Sequence of chain 2.A:
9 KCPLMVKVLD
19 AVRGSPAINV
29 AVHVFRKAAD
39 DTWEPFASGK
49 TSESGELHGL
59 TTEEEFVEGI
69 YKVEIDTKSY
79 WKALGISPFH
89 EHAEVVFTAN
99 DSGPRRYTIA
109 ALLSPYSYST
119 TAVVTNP

Sequence of chain 1.A:
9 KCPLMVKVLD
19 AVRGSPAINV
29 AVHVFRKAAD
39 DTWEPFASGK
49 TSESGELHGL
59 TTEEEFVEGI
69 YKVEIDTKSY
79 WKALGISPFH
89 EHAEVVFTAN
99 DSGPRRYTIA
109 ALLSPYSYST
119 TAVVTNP

Binding-site contacts:
Ligand atom C08 contacts residue ES81 of chain 2.C at 0.8 Å.
Ligand atom C09 contacts residue ES81 of chain 2.C at 0.4 Å.
Ligand atom C02 contacts residue ES81 of chain 2.C at 0.4 Å.
Ligand atom O19 contacts residue LEU110 of chain 2.A at 3.2 Å.
Ligand atom O19 contacts residue SER115 of chain 1.B at 3.3 Å (h-bond).
Ligand atom C07 contacts residue ES81 of chain 2.C at 0.7 Å.
Ligand atom C12 contacts residue ES81 of chain 2.C at 0.5 Å.
Ligand atom N14 contacts residue ES81 of chain 2.C at 1.5 Å (h-bond).
Ligand atom C12 contacts residue LEU17 of chain 1.A at 3.4 Å (hydrophobic).
Ligand atom O18 contacts residue ES81 of chain 2.C at 3.6 Å.
Ligand atom C10 contacts residue ES81 of chain 2.C at 1.1 Å.
Ligand atom C06 contacts residue LEU17 of chain 2.A at 3.6 Å (hydrophobic).
Ligand atom O15 contacts residue ES81 of chain 2.C at 0.9 Å (h-bond).
Ligand atom O19 contacts residue THR118 of chain 1.A at 3.7 Å.
Ligand atom C05 contacts residue LEU17 of chain 2.A at 3.6 Å (hydrophobic).
Ligand atom C06 contacts residue ALA108 of chain 2.A at 3.6 Å (hydrophobic).
Ligand atom C05 contacts residue ES81 of chain 2.C at 0.7 Å.
Ligand atom C11 contacts residue LYS15 of chain 1.A at 3.7 Å.
Ligand atom C06 contacts residue ES81 of chain 2.C at 0.5 Å.
Ligand atom C13 contacts residue ES81 of chain 2.C at 0.7 Å.
Ligand atom C11 contacts residue ES81 of chain 2.C at 1.2 Å.
Ligand atom C16 contacts residue ES81 of chain 2.C at 1.9 Å.
Ligand atom C04 contacts residue ES81 of chain 2.C at 1.4 Å.
Ligand atom C12 contacts residue LYS15 of chain 1.A at 3.7 Å.
Ligand atom O18 contacts residue SER117 of chain 1.A at 3.2 Å (h-bond).
Ligand atom C16 contacts residue SER117 of chain 1.A at 3.1 Å.
Ligand atom C13 contacts residue LEU17 of chain 1.A at 3.6 Å (hydrophobic).
Ligand atom C17 contacts residue SER117 of chain 1.A at 3.0 Å.
Ligand atom C17 contacts residue ES81 of chain 2.C at 3.1 Å.
Ligand atom C05 contacts residue ALA109 of chain 2.A at 3.3 Å (hydrophobic).
Ligand atom O18 contacts residue THR119 of chain 1.A at 3.6 Å.
Ligand atom C05 contacts residue ALA108 of chain 2.A at 3.7 Å (hydrophobic).
Ligand atom O19 contacts residue THR119 of chain 1.A at 3.1 Å.
Ligand atom C01 contacts residue ES81 of chain 2.C at 1.1 Å.
Ligand atom C04 contacts residue LEU17 of chain 2.A at 3.7 Å (hydrophobic).
Ligand atom C17 contacts residue THR119 of chain 1.A at 3.8 Å.
Ligand atom C13 contacts residue ALA108 of chain 1.A at 3.5 Å (hydrophobic).
Ligand atom O19 contacts residue SER117 of chain 1.A at 3.6 Å (h-bond).
Ligand atom O18 contacts residue ALA108 of chain 1.A at 3.5 Å (h-bond).
Ligand atom C03 contacts residue ES81 of chain 2.C at 0.7 Å.

A small-molecule ligand and the protein it binds are described below.
Small molecule (SMILES): O=C(O)CON=C1c2ccccc2-c2ccccc21

Sequence of chain 1.B:
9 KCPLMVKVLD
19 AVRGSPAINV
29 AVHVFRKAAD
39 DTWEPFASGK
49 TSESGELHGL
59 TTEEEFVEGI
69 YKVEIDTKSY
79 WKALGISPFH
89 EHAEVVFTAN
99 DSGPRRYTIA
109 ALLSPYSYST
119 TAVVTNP